Binding-site contacts:
Ligand atom S2 contacts residue MET487 of chain 1.D at 3.9 Å.
Ligand atom O2 contacts residue MET487 of chain 1.D at 3.2 Å (h-bond).
Ligand atom O2 contacts residue PHE486 of chain 1.D at 3.0 Å.
Ligand atom O4 contacts residue LYS754 of chain 1.D at 3.5 Å (salt-bridge).
Ligand atom N1 contacts residue PRO485 of chain 1.D at 2.8 Å (h-bond).
Ligand atom C4 contacts residue PRO485 of chain 1.A at 3.9 Å (hydrophobic).
Ligand atom C13 contacts residue SER720 of chain 1.A at 3.8 Å.
Ligand atom C2 contacts residue LEU742 of chain 1.D at 4.0 Å (hydrophobic).
Ligand atom C3 contacts residue PRO485 of chain 1.D at 3.9 Å (hydrophobic).
Ligand atom C6 contacts residue LYS721 of chain 1.A at 3.5 Å.
Ligand atom C2 contacts residue PRO485 of chain 1.D at 4.0 Å (hydrophobic).
Ligand atom C12 contacts residue PHE486 of chain 1.D at 3.4 Å (hydrophobic).
Ligand atom S2 contacts residue SER488 of chain 1.D at 3.9 Å.
Ligand atom O3 contacts residue MET487 of chain 1.D at 3.4 Å.
Ligand atom C1 contacts residue SER745 of chain 1.D at 3.7 Å.
Ligand atom C14 contacts residue SER720 of chain 1.A at 3.5 Å.
Ligand atom O3 contacts residue SER488 of chain 1.D at 2.7 Å (h-bond).
Ligand atom O2 contacts residue PRO485 of chain 1.D at 2.5 Å (h-bond).
Ligand atom C13 contacts residue PHE486 of chain 1.D at 3.9 Å (hydrophobic).
Ligand atom C7 contacts residue ILE472 of chain 1.A at 4.0 Å (hydrophobic).
Ligand atom C11 contacts residue MET487 of chain 1.D at 3.5 Å (hydrophobic).
Ligand atom C9 contacts residue PHE486 of chain 1.D at 3.2 Å (hydrophobic).
Ligand atom N3 contacts residue LYS754 of chain 1.D at 3.7 Å.
Ligand atom C6 contacts residue GLY722 of chain 1.A at 3.7 Å.
Ligand atom C7 contacts residue LEU742 of chain 1.D at 3.2 Å (hydrophobic).
Ligand atom CL contacts residue ASP751 of chain 1.D at 3.5 Å.
Ligand atom C5 contacts residue ILE472 of chain 1.A at 3.7 Å (hydrophobic).
Ligand atom C11 contacts residue PHE486 of chain 1.D at 3.0 Å (hydrophobic).
Ligand atom C1 contacts residue SER720 of chain 1.A at 3.8 Å.
Ligand atom C6 contacts residue SER720 of chain 1.A at 3.6 Å.
Ligand atom O4 contacts residue PHE486 of chain 1.D at 4.0 Å.
Ligand atom S1 contacts residue PRO485 of chain 1.D at 3.2 Å (h-bond).
Ligand atom N2 contacts residue SER720 of chain 1.A at 2.9 Å (h-bond).
Ligand atom N2 contacts residue SER745 of chain 1.D at 3.2 Å (h-bond).
Ligand atom S1 contacts residue PHE486 of chain 1.D at 3.9 Å.
Ligand atom C10 contacts residue SER720 of chain 1.A at 3.4 Å.
Ligand atom O4 contacts residue MET487 of chain 1.D at 3.3 Å.
Ligand atom C11 contacts residue SER488 of chain 1.D at 3.5 Å.
Ligand atom C8 contacts residue SER720 of chain 1.A at 3.3 Å.
Ligand atom C10 contacts residue PHE486 of chain 1.D at 3.8 Å (hydrophobic).

Sequence of chain 1.D:
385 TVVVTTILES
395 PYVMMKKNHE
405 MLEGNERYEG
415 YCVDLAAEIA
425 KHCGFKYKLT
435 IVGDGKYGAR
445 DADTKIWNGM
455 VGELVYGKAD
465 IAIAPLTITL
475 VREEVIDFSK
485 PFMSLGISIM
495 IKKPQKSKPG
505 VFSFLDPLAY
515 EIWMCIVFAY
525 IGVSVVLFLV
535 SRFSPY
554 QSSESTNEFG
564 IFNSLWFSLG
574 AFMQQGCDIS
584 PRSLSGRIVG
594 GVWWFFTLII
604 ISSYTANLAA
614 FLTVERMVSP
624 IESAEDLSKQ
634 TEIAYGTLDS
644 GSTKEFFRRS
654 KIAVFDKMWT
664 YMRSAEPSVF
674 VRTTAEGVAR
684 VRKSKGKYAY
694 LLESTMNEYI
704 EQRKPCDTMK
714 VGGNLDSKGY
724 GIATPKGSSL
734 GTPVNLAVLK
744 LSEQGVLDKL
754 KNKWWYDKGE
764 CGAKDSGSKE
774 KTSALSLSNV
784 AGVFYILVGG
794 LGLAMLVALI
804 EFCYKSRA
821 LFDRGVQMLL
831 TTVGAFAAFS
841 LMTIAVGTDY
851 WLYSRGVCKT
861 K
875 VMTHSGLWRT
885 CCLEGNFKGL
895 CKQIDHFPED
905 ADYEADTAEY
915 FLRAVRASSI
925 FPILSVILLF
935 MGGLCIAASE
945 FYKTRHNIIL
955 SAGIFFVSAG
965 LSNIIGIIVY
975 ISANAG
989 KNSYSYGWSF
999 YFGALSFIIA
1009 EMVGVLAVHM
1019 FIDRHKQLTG

This small molecule binds to this protein.
Small molecule (SMILES): NS(=O)(=O)c1cc2c(cc1Cl)N[C@H]([C@H]1C[C@H]3C=C[C@@H]1C3)NS2(=O)=O

Sequence of chain 1.A:
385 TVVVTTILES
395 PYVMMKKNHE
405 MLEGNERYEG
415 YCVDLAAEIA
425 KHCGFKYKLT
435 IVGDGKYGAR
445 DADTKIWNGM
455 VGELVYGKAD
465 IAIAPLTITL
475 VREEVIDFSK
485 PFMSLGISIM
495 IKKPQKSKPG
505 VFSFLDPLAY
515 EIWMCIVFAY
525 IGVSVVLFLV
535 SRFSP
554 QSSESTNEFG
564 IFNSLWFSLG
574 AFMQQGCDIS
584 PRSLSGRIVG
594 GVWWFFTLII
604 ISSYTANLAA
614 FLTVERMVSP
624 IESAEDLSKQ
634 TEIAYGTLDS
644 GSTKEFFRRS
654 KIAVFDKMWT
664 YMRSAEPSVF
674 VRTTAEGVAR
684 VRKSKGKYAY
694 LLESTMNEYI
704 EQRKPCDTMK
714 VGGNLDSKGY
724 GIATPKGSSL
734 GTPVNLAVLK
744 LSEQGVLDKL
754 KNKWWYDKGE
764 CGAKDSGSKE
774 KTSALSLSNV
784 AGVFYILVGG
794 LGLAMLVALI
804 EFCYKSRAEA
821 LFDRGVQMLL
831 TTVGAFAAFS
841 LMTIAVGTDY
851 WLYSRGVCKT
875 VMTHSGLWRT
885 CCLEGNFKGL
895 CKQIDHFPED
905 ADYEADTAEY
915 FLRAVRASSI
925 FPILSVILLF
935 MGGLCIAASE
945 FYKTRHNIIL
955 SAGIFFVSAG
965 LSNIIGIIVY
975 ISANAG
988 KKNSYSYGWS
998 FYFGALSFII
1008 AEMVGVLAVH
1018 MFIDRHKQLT